The small molecule below binds the protein below.
Small molecule (SMILES): Cc1cc(CCCOc2c(C)cc(-c3nnn(C)n3)cc2C)on1

Binding-site contacts:
Ligand atom N2 contacts residue MET214 of chain 57.A at 3.8 Å.
Ligand atom N3A contacts residue TYR144 of chain 57.A at 3.2 Å.
Ligand atom C2A contacts residue PHE179 of chain 57.A at 3.5 Å (hydrophobic).
Ligand atom N5A contacts residue PHE179 of chain 57.A at 3.3 Å.
Ligand atom C1C contacts residue MET214 of chain 57.A at 3.2 Å (hydrophobic).
Ligand atom N3A contacts residue PHE179 of chain 57.A at 3.7 Å.
Ligand atom N1A contacts residue PHE179 of chain 57.A at 3.3 Å.
Ligand atom C5B contacts residue TYR144 of chain 57.A at 3.8 Å (hydrophobic).
Ligand atom CM3 contacts residue TYR190 of chain 57.A at 3.6 Å (hydrophobic).
Ligand atom C4 contacts residue LEU100 of chain 57.A at 3.9 Å (hydrophobic).
Ligand atom C6B contacts residue LEU181 of chain 57.A at 3.5 Å (hydrophobic).
Ligand atom C2A contacts residue LEU217 of chain 57.A at 4.0 Å (hydrophobic).
Ligand atom C1B contacts residue LEU181 of chain 57.A at 4.0 Å (hydrophobic).
Ligand atom O1B contacts residue ILE98 of chain 57.A at 3.2 Å.
Ligand atom C5 contacts residue MET214 of chain 57.A at 3.4 Å (hydrophobic).
Ligand atom N5A contacts residue LEU217 of chain 57.A at 3.6 Å.
Ligand atom CM6 contacts residue LEU181 of chain 57.A at 3.8 Å (hydrophobic).
Ligand atom CM2 contacts residue ILE122 of chain 57.A at 3.8 Å (hydrophobic).
Ligand atom N1A contacts residue LEU217 of chain 57.A at 3.3 Å.
Ligand atom O1 contacts residue LEU100 of chain 57.A at 3.7 Å.
Ligand atom CM6 contacts residue TYR144 of chain 57.A at 3.7 Å (hydrophobic).
Ligand atom N5A contacts residue MET124 of chain 57.A at 3.9 Å.
Ligand atom CM2 contacts residue ILE77 of chain 57.A at 3.8 Å (hydrophobic).
Ligand atom CM4 contacts residue TYR144 of chain 57.A at 3.8 Å (hydrophobic).
Ligand atom CM4 contacts residue VAL168 of chain 57.A at 3.9 Å (hydrophobic).
Ligand atom O1 contacts residue MET214 of chain 57.A at 3.2 Å.
Ligand atom CM4 contacts residue TYR142 of chain 57.A at 3.7 Å (hydrophobic).
Ligand atom CM4 contacts residue ALA166 of chain 57.A at 3.1 Å (hydrophobic).
Ligand atom N4A contacts residue PHE179 of chain 57.A at 3.5 Å.
Ligand atom N4A contacts residue TYR144 of chain 57.A at 3.7 Å.
Ligand atom C3 contacts residue LEU100 of chain 57.A at 3.8 Å (hydrophobic).
Ligand atom C6B contacts residue ILE98 of chain 57.A at 3.8 Å (hydrophobic).
Ligand atom N1A contacts residue MET124 of chain 57.A at 3.6 Å.
Ligand atom C2B contacts residue ILE122 of chain 57.A at 4.0 Å (hydrophobic).
Ligand atom CM6 contacts residue LEU184 of chain 57.A at 3.7 Å (hydrophobic).
Ligand atom C5B contacts residue LEU181 of chain 57.A at 3.6 Å (hydrophobic).
Ligand atom C1B contacts residue ILE98 of chain 57.A at 3.7 Å (hydrophobic).
Ligand atom N2 contacts residue LEU100 of chain 57.A at 3.8 Å.
Ligand atom C4 contacts residue TYR190 of chain 57.A at 3.7 Å (hydrophobic).
Ligand atom C4 contacts residue MET214 of chain 57.A at 3.7 Å (hydrophobic).

Sequence of chain 57.A:
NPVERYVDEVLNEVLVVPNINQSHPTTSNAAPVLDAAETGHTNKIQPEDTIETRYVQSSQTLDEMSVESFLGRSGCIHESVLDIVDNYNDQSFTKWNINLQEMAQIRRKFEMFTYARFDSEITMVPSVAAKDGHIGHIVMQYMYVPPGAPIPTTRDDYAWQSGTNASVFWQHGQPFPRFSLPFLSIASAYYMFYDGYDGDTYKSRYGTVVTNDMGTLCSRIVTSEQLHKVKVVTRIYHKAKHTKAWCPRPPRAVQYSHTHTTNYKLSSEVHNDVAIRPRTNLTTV